Sequence of chain 2.A:
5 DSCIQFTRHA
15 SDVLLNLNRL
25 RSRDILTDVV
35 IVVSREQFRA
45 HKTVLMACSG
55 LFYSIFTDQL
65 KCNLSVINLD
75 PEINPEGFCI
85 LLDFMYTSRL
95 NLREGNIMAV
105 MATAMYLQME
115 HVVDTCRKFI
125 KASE

Binding-site contacts:
Ligand atom C1 contacts residue GLY54 of chain 1.A at 3.6 Å.
Ligand atom C6 contacts residue CYS52 of chain 1.A at 3.6 Å (hydrophobic).
Ligand atom N contacts residue GLN112 of chain 1.A at 3.1 Å (h-bond).
Ligand atom O contacts residue GLN112 of chain 1.A at 3.4 Å (h-bond).
Ligand atom N3 contacts residue TYR57 of chain 1.A at 3.8 Å.
Ligand atom O contacts residue MET113 of chain 1.A at 3.4 Å.
Ligand atom N1 contacts residue ALA51 of chain 1.A at 3.0 Å (h-bond).
Ligand atom CL contacts residue ARG27 of chain 2.A at 3.6 Å.
Ligand atom C contacts residue MET50 of chain 1.A at 3.5 Å (hydrophobic).
Ligand atom C8 contacts residue GLN112 of chain 1.A at 3.4 Å.
Ligand atom C10 contacts residue ASP16 of chain 2.A at 3.8 Å.
Ligand atom N4 contacts residue LEU24 of chain 2.A at 3.5 Å.
Ligand atom C2 contacts residue GLY54 of chain 1.A at 3.3 Å.
Ligand atom N2 contacts residue ASN20 of chain 2.A at 3.8 Å.
Ligand atom N4 contacts residue TYR57 of chain 1.A at 3.7 Å.
Ligand atom C16 contacts residue TYR57 of chain 1.A at 3.4 Å (hydrophobic).
Ligand atom C3 contacts residue GLY54 of chain 1.A at 3.6 Å.
Ligand atom C15 contacts residue ASN20 of chain 2.A at 3.8 Å.
Ligand atom CL contacts residue LEU24 of chain 2.A at 3.7 Å.
Ligand atom C5 contacts residue ALA51 of chain 1.A at 3.4 Å (hydrophobic).
Ligand atom C7 contacts residue CYS52 of chain 1.A at 3.7 Å (hydrophobic).
Ligand atom C10 contacts residue ALA51 of chain 1.A at 3.2 Å (hydrophobic).
Ligand atom N1 contacts residue EDO1 of chain 2.H at 3.5 Å (h-bond).
Ligand atom C16 contacts residue ASN20 of chain 2.A at 3.8 Å.
Ligand atom N4 contacts residue MET50 of chain 1.A at 3.1 Å (h-bond).
Ligand atom C4 contacts residue EDO1 of chain 2.H at 3.7 Å.
Ligand atom N2 contacts residue MET50 of chain 1.A at 2.9 Å (h-bond).
Ligand atom C5 contacts residue ASN20 of chain 2.A at 3.5 Å.
Ligand atom C6 contacts residue EDO1 of chain 2.H at 3.7 Å.
Ligand atom O contacts residue GLU114 of chain 1.A at 2.7 Å (salt-bridge).
Ligand atom N1 contacts residue CYS52 of chain 1.A at 3.6 Å.
Ligand atom C15 contacts residue TYR57 of chain 1.A at 3.5 Å (hydrophobic).
Ligand atom N4 contacts residue ALA51 of chain 1.A at 3.4 Å (h-bond).
Ligand atom C14 contacts residue TYR57 of chain 1.A at 3.5 Å (hydrophobic).
Ligand atom CL contacts residue TYR57 of chain 1.A at 3.6 Å.
Ligand atom CL contacts residue ARG23 of chain 2.A at 3.4 Å.
Ligand atom C9 contacts residue ALA51 of chain 1.A at 3.6 Å (hydrophobic).
Ligand atom N1 contacts residue ASN20 of chain 2.A at 3.8 Å.
Ligand atom C5 contacts residue EDO1 of chain 2.H at 3.6 Å.
Ligand atom C16 contacts residue MET50 of chain 1.A at 3.3 Å (hydrophobic).

This small molecule binds to this protein.
Small molecule (SMILES): CCNc1cc(=O)[nH]c2ccc(Nc3ccnc(Cl)c3C#N)cc12

Sequence of chain 1.A:
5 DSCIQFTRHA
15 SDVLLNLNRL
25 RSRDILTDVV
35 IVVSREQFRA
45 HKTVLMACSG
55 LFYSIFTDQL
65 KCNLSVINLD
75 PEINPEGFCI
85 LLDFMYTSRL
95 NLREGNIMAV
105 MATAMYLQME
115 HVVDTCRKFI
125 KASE